Sequence of chain 2.A:
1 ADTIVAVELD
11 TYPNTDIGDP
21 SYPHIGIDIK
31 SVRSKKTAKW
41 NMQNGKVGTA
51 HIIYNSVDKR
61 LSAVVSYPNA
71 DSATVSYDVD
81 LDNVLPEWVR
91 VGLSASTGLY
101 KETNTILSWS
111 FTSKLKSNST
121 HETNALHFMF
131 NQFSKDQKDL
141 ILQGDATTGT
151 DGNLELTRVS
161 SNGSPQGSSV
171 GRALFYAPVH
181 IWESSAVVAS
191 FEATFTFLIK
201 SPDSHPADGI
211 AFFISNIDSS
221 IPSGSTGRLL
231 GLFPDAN

A protein and the small-molecule ligand that binds it are described below.
Small molecule (SMILES): OC[C@H]1O[C@H](O)[C@@H](O)[C@@H](O)[C@@H]1O

Binding-site contacts:
Ligand atom C4 contacts residue ARG228 of chain 2.A at 3.7 Å.
Ligand atom O6 contacts residue TYR100 of chain 2.A at 3.0 Å (h-bond).
Ligand atom O4 contacts residue ARG228 of chain 2.A at 3.2 Å (salt-bridge).
Ligand atom C3 contacts residue ASN14 of chain 2.A at 4.0 Å.
Ligand atom C5 contacts residue ASP208 of chain 2.A at 4.0 Å.
Ligand atom O3 contacts residue ARG228 of chain 2.A at 3.0 Å (salt-bridge).
Ligand atom O5 contacts residue LEU99 of chain 2.A at 3.1 Å (h-bond).
Ligand atom O4 contacts residue TYR12 of chain 2.A at 3.7 Å.
Ligand atom C4 contacts residue GLY227 of chain 2.A at 3.8 Å.
Ligand atom O3 contacts residue GLY227 of chain 2.A at 3.6 Å.
Ligand atom C6 contacts residue ASP208 of chain 2.A at 3.4 Å.
Ligand atom C6 contacts residue TYR12 of chain 2.A at 3.8 Å (hydrophobic).
Ligand atom O6 contacts residue GLY98 of chain 2.A at 3.1 Å.
Ligand atom C4 contacts residue ASN14 of chain 2.A at 3.9 Å.
Ligand atom O2 contacts residue GLY98 of chain 2.A at 3.6 Å.
Ligand atom O2 contacts residue SQ01 of chain 2.K at 3.6 Å.
Ligand atom O4 contacts residue GLY227 of chain 2.A at 3.8 Å.
Ligand atom C5 contacts residue SQ01 of chain 2.K at 2.9 Å.
Ligand atom O2 contacts residue GLY227 of chain 2.A at 4.1 Å.
Ligand atom O6 contacts residue ASP208 of chain 2.A at 2.7 Å (salt-bridge).
Ligand atom C6 contacts residue LEU99 of chain 2.A at 3.9 Å (hydrophobic).
Ligand atom C5 contacts residue LEU99 of chain 2.A at 4.0 Å (hydrophobic).
Ligand atom C6 contacts residue TYR100 of chain 2.A at 3.6 Å (hydrophobic).
Ligand atom O5 contacts residue SQ01 of chain 2.K at 2.3 Å (h-bond).
Ligand atom C1 contacts residue SQ01 of chain 2.K at 1.4 Å.
Ligand atom C3 contacts residue ARG228 of chain 2.A at 3.9 Å.
Ligand atom O4 contacts residue ASP208 of chain 2.A at 2.5 Å (salt-bridge).
Ligand atom C6 contacts residue ALA207 of chain 2.A at 3.5 Å (hydrophobic).
Ligand atom O2 contacts residue LEU99 of chain 2.A at 3.5 Å (h-bond).
Ligand atom O6 contacts residue LEU99 of chain 2.A at 3.1 Å (h-bond).
Ligand atom O6 contacts residue ALA207 of chain 2.A at 3.3 Å.
Ligand atom O5 contacts residue TYR100 of chain 2.A at 4.0 Å.
Ligand atom C5 contacts residue TYR12 of chain 2.A at 3.7 Å (hydrophobic).
Ligand atom C3 contacts residue SQ01 of chain 2.K at 2.9 Å.
Ligand atom C1 contacts residue LEU99 of chain 2.A at 3.7 Å (hydrophobic).
Ligand atom C4 contacts residue SQ01 of chain 2.K at 3.4 Å.
Ligand atom O4 contacts residue ASN14 of chain 2.A at 2.9 Å (h-bond).
Ligand atom C2 contacts residue SQ01 of chain 2.K at 2.4 Å.
Ligand atom C4 contacts residue ASP208 of chain 2.A at 3.5 Å.
Ligand atom O3 contacts residue SQ01 of chain 2.K at 4.2 Å.